Sequence of chain 1.A:
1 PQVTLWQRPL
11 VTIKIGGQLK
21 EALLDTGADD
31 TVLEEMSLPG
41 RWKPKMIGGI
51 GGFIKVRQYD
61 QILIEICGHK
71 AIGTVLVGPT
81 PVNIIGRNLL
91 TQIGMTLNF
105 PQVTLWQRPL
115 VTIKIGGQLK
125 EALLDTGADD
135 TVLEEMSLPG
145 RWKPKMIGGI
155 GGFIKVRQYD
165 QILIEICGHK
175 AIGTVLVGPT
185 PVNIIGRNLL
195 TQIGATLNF

The small molecule below binds the protein below.
Small molecule (SMILES): NC(=O)CC[C@H](NC(=O)[C@@H](N)CO)C(=O)N[C@@H](CC(N)=O)C(=O)N[C@@H](Cc1ccc(O)cc1)C(=O)O

Sequence of chain 1.C:
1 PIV

Binding-site contacts:
Ligand atom CA contacts residue PRO1 of chain 1.C at 3.5 Å (hydrophobic).
Ligand atom OXT contacts residue GLY131 of chain 1.A at 2.6 Å.
Ligand atom N contacts residue GLY152 of chain 1.A at 3.2 Å (h-bond).
Ligand atom ND2 contacts residue ALA132 of chain 1.A at 3.5 Å.
Ligand atom CB contacts residue ASP25 of chain 1.A at 3.3 Å.
Ligand atom CB contacts residue GLY152 of chain 1.A at 3.3 Å.
Ligand atom C contacts residue GLY152 of chain 1.A at 3.1 Å.
Ligand atom CZ contacts residue GLY153 of chain 1.A at 3.8 Å.
Ligand atom C contacts residue ASP25 of chain 1.A at 2.9 Å.
Ligand atom OXT contacts residue ASP25 of chain 1.A at 3.0 Å (salt-bridge).
Ligand atom OD1 contacts residue VAL136 of chain 1.A at 2.9 Å.
Ligand atom CG contacts residue ASP134 of chain 1.A at 3.6 Å.
Ligand atom CB contacts residue MET150 of chain 1.A at 3.7 Å (hydrophobic).
Ligand atom ND2 contacts residue ASP133 of chain 1.A at 2.9 Å (salt-bridge).
Ligand atom C contacts residue PRO1 of chain 1.C at 3.1 Å (hydrophobic).
Ligand atom CB contacts residue ILE151 of chain 1.A at 3.4 Å (hydrophobic).
Ligand atom OXT contacts residue ALA132 of chain 1.A at 2.8 Å (h-bond).
Ligand atom O contacts residue ASP129 of chain 1.A at 2.8 Å (salt-bridge).
Ligand atom ND2 contacts residue ASP134 of chain 1.A at 2.8 Å (salt-bridge).
Ligand atom CD2 contacts residue ILE154 of chain 1.A at 3.6 Å (hydrophobic).
Ligand atom CE2 contacts residue ILE154 of chain 1.A at 3.3 Å (hydrophobic).
Ligand atom NE2 contacts residue VAL82 of chain 1.A at 3.4 Å.
Ligand atom C contacts residue GLY131 of chain 1.A at 3.7 Å.
Ligand atom O contacts residue PRO1 of chain 1.C at 2.2 Å (h-bond).
Ligand atom CZ contacts residue PRO81 of chain 1.A at 3.3 Å (hydrophobic).
Ligand atom O contacts residue ASP25 of chain 1.A at 2.9 Å (salt-bridge).
Ligand atom CE2 contacts residue GLY153 of chain 1.A at 3.3 Å.
Ligand atom OE1 contacts residue ARG8 of chain 1.A at 3.4 Å (salt-bridge).
Ligand atom N contacts residue GLY152 of chain 1.A at 3.0 Å (h-bond).
Ligand atom CA contacts residue GLY152 of chain 1.A at 2.8 Å.
Ligand atom CA contacts residue ASP25 of chain 1.A at 3.7 Å.
Ligand atom OXT contacts residue ASP129 of chain 1.A at 2.4 Å (salt-bridge).
Ligand atom C contacts residue ASP129 of chain 1.A at 2.9 Å.
Ligand atom OD1 contacts residue ASP134 of chain 1.A at 3.1 Å.
Ligand atom CE2 contacts residue PRO81 of chain 1.A at 3.1 Å (hydrophobic).
Ligand atom N contacts residue GLY131 of chain 1.A at 3.3 Å (h-bond).
Ligand atom NE2 contacts residue PRO81 of chain 1.A at 3.7 Å.
Ligand atom OH contacts residue GLY153 of chain 1.A at 3.8 Å.
Ligand atom N contacts residue ALA132 of chain 1.A at 3.7 Å.
Ligand atom OH contacts residue PRO81 of chain 1.A at 2.9 Å.